Sequence of chain 1.B:
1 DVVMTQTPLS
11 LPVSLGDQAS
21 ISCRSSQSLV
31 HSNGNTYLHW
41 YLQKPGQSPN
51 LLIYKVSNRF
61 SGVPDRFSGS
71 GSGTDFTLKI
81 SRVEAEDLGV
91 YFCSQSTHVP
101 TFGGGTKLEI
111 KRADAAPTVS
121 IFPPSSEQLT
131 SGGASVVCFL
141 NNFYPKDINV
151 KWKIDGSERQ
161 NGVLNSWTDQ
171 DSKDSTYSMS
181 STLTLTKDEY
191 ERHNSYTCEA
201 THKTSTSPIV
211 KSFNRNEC

Binding-site contacts:
Ligand atom CD contacts residue ASN101 of chain 1.A at 3.5 Å.
Ligand atom CG contacts residue TYR33 of chain 1.A at 3.5 Å (hydrophobic).
Ligand atom CH2 contacts residue TRP47 of chain 1.A at 3.6 Å (hydrophobic).
Ligand atom O contacts residue HIS31 of chain 1.B at 2.9 Å (h-bond).
Ligand atom CH2 contacts residue ASN50 of chain 1.A at 3.6 Å.
Ligand atom CZ2 contacts residue PRO100 of chain 1.B at 3.8 Å (hydrophobic).
Ligand atom OE1 contacts residue ASN101 of chain 1.A at 2.9 Å (h-bond).
Ligand atom O contacts residue GLY102 of chain 1.A at 2.9 Å (h-bond).
Ligand atom CB contacts residue SER96 of chain 1.B at 3.7 Å.
Ligand atom CE contacts residue TYR59 of chain 1.A at 3.8 Å (hydrophobic).
Ligand atom NE2 contacts residue TYR53 of chain 1.A at 3.7 Å.
Ligand atom N contacts residue SER96 of chain 1.B at 3.7 Å.
Ligand atom CE3 contacts residue SER96 of chain 1.B at 3.4 Å.
Ligand atom CB contacts residue THR97 of chain 1.B at 3.6 Å.
Ligand atom NE1 contacts residue PRO100 of chain 1.B at 3.7 Å.
Ligand atom CB contacts residue HIS31 of chain 1.B at 3.9 Å.
Ligand atom SD contacts residue TYR59 of chain 1.A at 3.8 Å.
Ligand atom CG contacts residue SER96 of chain 1.B at 3.8 Å.
Ligand atom CE contacts residue SER57 of chain 1.A at 3.6 Å.
Ligand atom NE2 contacts residue ASN101 of chain 1.A at 2.9 Å (h-bond).
Ligand atom CA contacts residue THR97 of chain 1.B at 3.5 Å.
Ligand atom NE1 contacts residue TYR59 of chain 1.A at 3.6 Å.
Ligand atom O contacts residue LEU99 of chain 1.A at 3.6 Å.
Ligand atom CD contacts residue TYR53 of chain 1.A at 3.4 Å (hydrophobic).
Ligand atom OE1 contacts residue THR100 of chain 1.A at 3.5 Å.
Ligand atom CZ2 contacts residue ASN50 of chain 1.A at 2.9 Å.
Ligand atom CE2 contacts residue PRO100 of chain 1.B at 3.5 Å (hydrophobic).
Ligand atom SD contacts residue ASN50 of chain 1.A at 3.6 Å.
Ligand atom C contacts residue GLY102 of chain 1.A at 3.8 Å.
Ligand atom CB contacts residue VAL99 of chain 1.B at 3.6 Å (hydrophobic).
Ligand atom C contacts residue HIS31 of chain 1.B at 3.7 Å.
Ligand atom CB contacts residue TYR33 of chain 1.A at 3.4 Å (hydrophobic).
Ligand atom CE contacts residue THR58 of chain 1.A at 3.7 Å.
Ligand atom CG contacts residue TYR37 of chain 1.B at 3.5 Å (hydrophobic).
Ligand atom CG contacts residue TYR53 of chain 1.A at 3.2 Å (hydrophobic).
Ligand atom CD2 contacts residue PRO100 of chain 1.B at 3.6 Å (hydrophobic).
Ligand atom CB contacts residue HIS98 of chain 1.B at 3.3 Å.
Ligand atom CG contacts residue HIS98 of chain 1.B at 3.8 Å.
Ligand atom CB contacts residue TYR37 of chain 1.B at 3.5 Å (hydrophobic).
Ligand atom CD contacts residue GLY102 of chain 1.A at 3.6 Å.

Sequence of chain 1.A:
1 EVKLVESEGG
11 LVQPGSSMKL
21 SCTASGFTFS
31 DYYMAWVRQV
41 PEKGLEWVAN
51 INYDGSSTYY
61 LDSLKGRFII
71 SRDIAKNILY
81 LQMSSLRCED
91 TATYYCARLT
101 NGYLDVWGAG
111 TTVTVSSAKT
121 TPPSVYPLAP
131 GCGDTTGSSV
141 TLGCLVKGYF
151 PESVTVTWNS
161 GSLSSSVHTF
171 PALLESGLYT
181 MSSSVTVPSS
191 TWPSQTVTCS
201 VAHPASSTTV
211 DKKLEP

A protein and the small-molecule ligand that binds it are described below.
Small molecule (SMILES): CSCC[C@H](NC(=O)[C@H](CC1=c2ccccc2=NC1)NC(=O)[C@@H]1CCCN1C(=O)[C@H](C)NC(=O)[C@H](CCC(N)=O)NC(=O)[C@@H]1CCCN1C(=O)[C@@H](N)CCC(=O)O)C(=O)N[C@@H](CCC(=O)O)C(=O)N[C@@H](CCC(N)=O)C(=O)O